Binding-site contacts:
Ligand atom C5 contacts residue ASN343 of chain 1.A at 3.7 Å.
Ligand atom O7 contacts residue ASN342 of chain 1.A at 3.5 Å (h-bond).
Ligand atom N2 contacts residue ASN343 of chain 1.A at 2.9 Å (h-bond).
Ligand atom C8 contacts residue ASN343 of chain 1.A at 3.9 Å.
Ligand atom C7 contacts residue ASN343 of chain 1.A at 3.6 Å.
Ligand atom C8 contacts residue LEU341 of chain 1.A at 3.3 Å (hydrophobic).
Ligand atom O5 contacts residue ASN343 of chain 1.A at 2.4 Å (h-bond).
Ligand atom C1 contacts residue ASN343 of chain 1.A at 1.4 Å.
Ligand atom O7 contacts residue ASN343 of chain 1.A at 4.5 Å.
Ligand atom C4 contacts residue ASN343 of chain 1.A at 4.2 Å.
Ligand atom C3 contacts residue ASN343 of chain 1.A at 3.8 Å.
Ligand atom O7 contacts residue LEU341 of chain 1.A at 3.3 Å (h-bond).
Ligand atom C2 contacts residue ASN343 of chain 1.A at 2.4 Å.
Ligand atom C7 contacts residue LEU341 of chain 1.A at 3.7 Å (hydrophobic).

A small-molecule ligand and the protein it binds are described below.
Small molecule (SMILES): CC(=O)N[C@H]1[C@H](O[C@H]2[C@H](O)[C@@H](NC(C)=O)CO[C@@H]2CO)O[C@H](CO)[C@@H](O[C@@H]2O[C@H](CO)[C@@H](O)[C@H](O)[C@@H]2O)[C@@H]1O

Sequence of chain 1.A:
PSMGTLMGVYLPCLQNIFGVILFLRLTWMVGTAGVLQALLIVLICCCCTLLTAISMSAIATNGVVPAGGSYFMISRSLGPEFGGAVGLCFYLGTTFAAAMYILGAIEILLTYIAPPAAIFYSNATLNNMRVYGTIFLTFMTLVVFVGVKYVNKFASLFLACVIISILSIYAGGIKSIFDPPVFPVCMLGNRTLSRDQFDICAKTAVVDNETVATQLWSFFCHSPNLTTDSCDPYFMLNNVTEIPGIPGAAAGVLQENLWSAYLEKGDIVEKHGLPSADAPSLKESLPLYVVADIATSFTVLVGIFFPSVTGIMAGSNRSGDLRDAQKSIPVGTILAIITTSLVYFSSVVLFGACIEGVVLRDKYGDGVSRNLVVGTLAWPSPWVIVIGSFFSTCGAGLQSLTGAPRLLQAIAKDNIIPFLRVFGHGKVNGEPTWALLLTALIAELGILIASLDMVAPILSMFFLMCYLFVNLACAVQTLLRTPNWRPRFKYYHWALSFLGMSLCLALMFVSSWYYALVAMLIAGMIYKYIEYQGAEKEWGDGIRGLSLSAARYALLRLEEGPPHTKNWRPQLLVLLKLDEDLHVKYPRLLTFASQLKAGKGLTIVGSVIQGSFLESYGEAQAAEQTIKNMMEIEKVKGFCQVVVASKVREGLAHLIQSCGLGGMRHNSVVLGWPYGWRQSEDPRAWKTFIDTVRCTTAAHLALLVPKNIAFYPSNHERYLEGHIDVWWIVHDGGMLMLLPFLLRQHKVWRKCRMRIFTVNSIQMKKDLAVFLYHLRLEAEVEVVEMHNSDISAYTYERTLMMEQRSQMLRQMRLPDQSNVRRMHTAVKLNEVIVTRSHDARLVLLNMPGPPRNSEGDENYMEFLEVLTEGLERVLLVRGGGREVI